A small-molecule ligand and the protein it binds are described below.
Small molecule (SMILES): Nc1nc2c(CCc3ccccc3)c3nc[nH]c3cc2c(=O)[nH]1

Sequence of chain 2.A:
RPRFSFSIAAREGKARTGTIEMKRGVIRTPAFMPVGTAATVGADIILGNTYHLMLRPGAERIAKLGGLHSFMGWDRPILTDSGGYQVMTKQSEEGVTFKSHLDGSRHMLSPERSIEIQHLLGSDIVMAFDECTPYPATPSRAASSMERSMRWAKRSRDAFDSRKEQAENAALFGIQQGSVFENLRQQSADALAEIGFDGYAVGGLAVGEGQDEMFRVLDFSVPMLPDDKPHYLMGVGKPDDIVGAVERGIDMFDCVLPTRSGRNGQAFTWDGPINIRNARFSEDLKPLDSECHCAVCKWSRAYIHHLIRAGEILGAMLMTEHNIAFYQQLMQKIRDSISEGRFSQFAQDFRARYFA

Binding-site contacts:
Ligand atom N11 contacts residue LEU233 of chain 2.A at 2.8 Å (h-bond).
Ligand atom N11 contacts residue MET262 of chain 2.A at 3.5 Å (h-bond).
Ligand atom C14 contacts residue ASP104 of chain 2.A at 3.2 Å.
Ligand atom C9 contacts residue ASP104 of chain 2.A at 3.5 Å.
Ligand atom C21 contacts residue TYR260 of chain 2.A at 3.3 Å (hydrophobic).
Ligand atom O22 contacts residue ASP158 of chain 2.A at 3.5 Å (salt-bridge).
Ligand atom C20 contacts residue ASP104 of chain 2.A at 3.6 Å.
Ligand atom C9 contacts residue ASP158 of chain 2.A at 3.5 Å.
Ligand atom C17 contacts residue ASP104 of chain 2.A at 3.7 Å.
Ligand atom C9 contacts residue TYR108 of chain 2.A at 3.6 Å (hydrophobic).
Ligand atom O22 contacts residue GLY231 of chain 2.A at 3.2 Å.
Ligand atom N8 contacts residue MET262 of chain 2.A at 3.7 Å.
Ligand atom N10 contacts residue MET262 of chain 2.A at 3.4 Å.
Ligand atom C4 contacts residue TYR108 of chain 2.A at 3.6 Å (hydrophobic).
Ligand atom N10 contacts residue TYR108 of chain 2.A at 3.5 Å.
Ligand atom C12 contacts residue TYR108 of chain 2.A at 3.6 Å (hydrophobic).
Ligand atom C16 contacts residue ASP104 of chain 2.A at 3.4 Å.
Ligand atom N23 contacts residue ILE203 of chain 2.A at 3.6 Å.
Ligand atom C3 contacts residue TYR108 of chain 2.A at 3.7 Å (hydrophobic).
Ligand atom C7 contacts residue ASP158 of chain 2.A at 3.6 Å.
Ligand atom C14 contacts residue TYR108 of chain 2.A at 3.6 Å (hydrophobic).
Ligand atom C1 contacts residue LEU233 of chain 2.A at 3.6 Å (hydrophobic).
Ligand atom O22 contacts residue GLN205 of chain 2.A at 3.0 Å (h-bond).
Ligand atom N23 contacts residue SER105 of chain 2.A at 3.7 Å.
Ligand atom C5 contacts residue TYR108 of chain 2.A at 3.7 Å (hydrophobic).
Ligand atom C15 contacts residue ASP104 of chain 2.A at 3.4 Å.
Ligand atom C6 contacts residue TYR108 of chain 2.A at 3.5 Å (hydrophobic).
Ligand atom O22 contacts residue GLY232 of chain 2.A at 2.7 Å (h-bond).
Ligand atom N13 contacts residue GLY263 of chain 2.A at 3.5 Å.
Ligand atom N13 contacts residue TYR108 of chain 2.A at 3.4 Å (h-bond).
Ligand atom C1 contacts residue TYR108 of chain 2.A at 3.5 Å (hydrophobic).
Ligand atom N23 contacts residue ASP104 of chain 2.A at 2.8 Å (salt-bridge).
Ligand atom C21 contacts residue ASP104 of chain 2.A at 3.6 Å.
Ligand atom C12 contacts residue GLY263 of chain 2.A at 3.3 Å.
Ligand atom O22 contacts residue CYS160 of chain 2.A at 3.5 Å (h-bond).
Ligand atom N11 contacts residue ALA234 of chain 2.A at 3.5 Å (h-bond).
Ligand atom N10 contacts residue ASP104 of chain 2.A at 2.8 Å (salt-bridge).
Ligand atom N8 contacts residue ASP158 of chain 2.A at 2.7 Å (salt-bridge).
Ligand atom N23 contacts residue ASP158 of chain 2.A at 2.8 Å (salt-bridge).
Ligand atom C9 contacts residue MET262 of chain 2.A at 3.6 Å (hydrophobic).